Sequence of chain 2.B:
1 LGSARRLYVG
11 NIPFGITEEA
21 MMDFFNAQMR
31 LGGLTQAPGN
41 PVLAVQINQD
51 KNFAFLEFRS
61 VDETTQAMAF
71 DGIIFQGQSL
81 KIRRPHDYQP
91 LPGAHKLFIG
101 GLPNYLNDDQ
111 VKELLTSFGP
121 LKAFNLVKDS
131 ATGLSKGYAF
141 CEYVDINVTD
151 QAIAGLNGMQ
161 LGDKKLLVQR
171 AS

The small molecule below binds the protein below.
Small molecule (SMILES): O=c1ccn([C@@H]2O[C@H](CO[P](=O)(O)O[C@H]3[C@@H](O)[C@H](n4ccc(=O)[nH]c4=O)O[C@@H]3CO[P](=O)(O)O[C@H]3[C@@H](O)[C@H](n4ccc(=O)[nH]c4=O)O[C@@H]3CO[P](=O)(O)O[C@H]3[C@@H](O)[C@H](n4ccc(=O)[nH]c4=O)O[C@@H]3CO[P](=O)(O)O[C@H]3[C@@H](O)[C@H](n4ccc(=O)[nH]c4=O)O[C@@H]3CO[P](=O)(O)O[C@H]3[C@@H](O)[C@H](n4ccc(=O)[nH]c4=O)O[C@@H]3CO[P](=O)(O)O[C@H]3[C@@H](O)[C@H](n4ccc(=O)[nH]c4=O)O[C@@H]3COP(=O)(O)O)[C@@H](O)[C@H]2O)c(=O)[nH]1

Binding-site contacts:
Ligand atom C2' contacts residue LYS136 of chain 1.B at 3.3 Å.
Ligand atom O2 contacts residue ARG6 of chain 2.B at 3.3 Å (salt-bridge).
Ligand atom N1 contacts residue LYS51 of chain 2.B at 3.4 Å (salt-bridge).
Ligand atom O4 contacts residue THR132 of chain 1.B at 3.4 Å (h-bond).
Ligand atom N3 contacts residue ASP129 of chain 1.B at 2.9 Å (salt-bridge).
Ligand atom C2 contacts residue PHE140 of chain 1.B at 3.2 Å (hydrophobic).
Ligand atom OP3 contacts residue ASN104 of chain 1.B at 3.2 Å (h-bond).
Ligand atom N3 contacts residue GLY101 of chain 1.B at 3.2 Å (h-bond).
Ligand atom O4 contacts residue PRO85 of chain 2.B at 3.1 Å.
Ligand atom O4' contacts residue PHE140 of chain 1.B at 3.4 Å.
Ligand atom OP1 contacts residue LYS164 of chain 1.B at 3.3 Å (salt-bridge).
Ligand atom O4 contacts residue HIS86 of chain 2.B at 3.1 Å (h-bond).
Ligand atom O4 contacts residue GLN169 of chain 1.B at 3.0 Å (h-bond).
Ligand atom O4 contacts residue LYS96 of chain 1.B at 3.3 Å (salt-bridge).
Ligand atom N3 contacts residue PHE140 of chain 1.B at 3.4 Å.
Ligand atom OP1 contacts residue TYR8 of chain 2.B at 3.4 Å (h-bond).
Ligand atom N3 contacts residue ALA171 of chain 1.B at 3.3 Å (h-bond).
Ligand atom O2 contacts residue GLY101 of chain 1.B at 3.1 Å (h-bond).
Ligand atom C2 contacts residue GLY101 of chain 1.B at 3.2 Å.
Ligand atom O2 contacts residue ASN125 of chain 1.B at 3.0 Å (h-bond).
Ligand atom C5 contacts residue PHE98 of chain 1.B at 3.4 Å (hydrophobic).
Ligand atom C4' contacts residue TYR138 of chain 1.B at 3.3 Å (hydrophobic).
Ligand atom O4 contacts residue ARG83 of chain 2.B at 2.9 Å.
Ligand atom C6 contacts residue PHE98 of chain 1.B at 3.4 Å (hydrophobic).
Ligand atom O2 contacts residue LYS51 of chain 2.B at 3.2 Å (salt-bridge).
Ligand atom O2 contacts residue LYS136 of chain 1.B at 3.2 Å (salt-bridge).
Ligand atom N3 contacts residue ARG84 of chain 2.B at 3.2 Å (salt-bridge).
Ligand atom OP2 contacts residue TYR8 of chain 2.B at 2.9 Å (h-bond).
Ligand atom C5 contacts residue PHE140 of chain 1.B at 3.2 Å (hydrophobic).
Ligand atom O4 contacts residue ASP87 of chain 2.B at 3.0 Å.
Ligand atom O3' contacts residue LYS81 of chain 2.B at 3.3 Å (salt-bridge).
Ligand atom O2' contacts residue LYS136 of chain 1.B at 2.6 Å (salt-bridge).
Ligand atom O2' contacts residue LYS51 of chain 2.B at 3.0 Å.
Ligand atom O4 contacts residue LYS165 of chain 1.B at 3.1 Å (salt-bridge).
Ligand atom O2 contacts residue GLY100 of chain 1.B at 3.1 Å.
Ligand atom O4' contacts residue TYR138 of chain 1.B at 3.4 Å (h-bond).
Ligand atom C4 contacts residue PHE140 of chain 1.B at 3.3 Å (hydrophobic).
Ligand atom N1 contacts residue PHE140 of chain 1.B at 3.3 Å.
Ligand atom O2 contacts residue HIS86 of chain 2.B at 3.0 Å (h-bond).
Ligand atom C5' contacts residue TYR138 of chain 1.B at 3.0 Å (hydrophobic).

Sequence of chain 1.B:
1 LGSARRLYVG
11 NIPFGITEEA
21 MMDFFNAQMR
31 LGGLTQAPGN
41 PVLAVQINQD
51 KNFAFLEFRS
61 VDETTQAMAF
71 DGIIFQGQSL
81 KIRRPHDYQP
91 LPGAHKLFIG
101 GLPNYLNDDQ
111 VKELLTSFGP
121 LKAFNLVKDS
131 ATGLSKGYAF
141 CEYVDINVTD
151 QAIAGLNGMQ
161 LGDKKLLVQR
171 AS